Binding-site contacts:
Ligand atom O33 contacts residue GLU165 of chain 1.A at 3.6 Å.
Ligand atom C5 contacts residue ALA190 of chain 1.A at 3.6 Å (hydrophobic).
Ligand atom C7 contacts residue GLU165 of chain 1.A at 3.6 Å.
Ligand atom O2 contacts residue GLN188 of chain 1.A at 3.0 Å (h-bond).
Ligand atom C29 contacts residue ASN141 of chain 1.A at 3.4 Å.
Ligand atom C26 contacts residue CYS144 of chain 1.A at 3.3 Å (hydrophobic).
Ligand atom O33 contacts residue HIS162 of chain 1.A at 2.6 Å (h-bond).
Ligand atom O37 contacts residue HIS40 of chain 1.A at 2.5 Å (h-bond).
Ligand atom N23 contacts residue CYS144 of chain 1.A at 3.0 Å (h-bond).
Ligand atom C4 contacts residue ALA190 of chain 1.A at 3.4 Å (hydrophobic).
Ligand atom O35 contacts residue SER143 of chain 1.A at 3.5 Å (h-bond).
Ligand atom C11 contacts residue THR189 of chain 1.A at 3.5 Å.
Ligand atom O35 contacts residue GLY142 of chain 1.A at 3.4 Å (h-bond).
Ligand atom C32 contacts residue GLU165 of chain 1.A at 3.5 Å.
Ligand atom O33 contacts residue PHE139 of chain 1.A at 3.5 Å.
Ligand atom C1 contacts residue GLN188 of chain 1.A at 3.1 Å.
Ligand atom N23 contacts residue HIS163 of chain 1.A at 3.1 Å (h-bond).
Ligand atom C36 contacts residue CYS144 of chain 1.A at 2.5 Å (hydrophobic).
Ligand atom O13 contacts residue MET164 of chain 1.A at 3.4 Å.
Ligand atom N14 contacts residue GLN188 of chain 1.A at 3.0 Å (h-bond).
Ligand atom C36 contacts residue HIS40 of chain 1.A at 3.4 Å.
Ligand atom C4 contacts residue THR189 of chain 1.A at 3.7 Å.
Ligand atom C32 contacts residue HIS162 of chain 1.A at 3.7 Å.
Ligand atom O13 contacts residue GLU165 of chain 1.A at 3.0 Å (salt-bridge).
Ligand atom N31 contacts residue PHE139 of chain 1.A at 3.5 Å (h-bond).
Ligand atom C12 contacts residue MET164 of chain 1.A at 3.6 Å (hydrophobic).
Ligand atom C10 contacts residue GLN188 of chain 1.A at 3.3 Å.
Ligand atom C34 contacts residue CYS144 of chain 1.A at 1.8 Å (hydrophobic).
Ligand atom C15 contacts residue HIS163 of chain 1.A at 3.4 Å.
Ligand atom C3 contacts residue ALA190 of chain 1.A at 3.6 Å (hydrophobic).
Ligand atom N8 contacts residue GLU165 of chain 1.A at 2.9 Å (salt-bridge).
Ligand atom C3 contacts residue THR189 of chain 1.A at 3.4 Å.
Ligand atom O33 contacts residue HIS171 of chain 1.A at 3.6 Å.
Ligand atom N31 contacts residue GLU165 of chain 1.A at 3.1 Å (salt-bridge).
Ligand atom C24 contacts residue CYS144 of chain 1.A at 2.9 Å (hydrophobic).
Ligand atom C17 contacts residue GLN188 of chain 1.A at 3.5 Å.
Ligand atom C6 contacts residue GLU165 of chain 1.A at 3.7 Å.
Ligand atom O37 contacts residue CYS144 of chain 1.A at 3.1 Å (h-bond).
Ligand atom O35 contacts residue CYS144 of chain 1.A at 2.9 Å (h-bond).
Ligand atom O2 contacts residue THR189 of chain 1.A at 3.2 Å (h-bond).

Sequence of chain 1.A:
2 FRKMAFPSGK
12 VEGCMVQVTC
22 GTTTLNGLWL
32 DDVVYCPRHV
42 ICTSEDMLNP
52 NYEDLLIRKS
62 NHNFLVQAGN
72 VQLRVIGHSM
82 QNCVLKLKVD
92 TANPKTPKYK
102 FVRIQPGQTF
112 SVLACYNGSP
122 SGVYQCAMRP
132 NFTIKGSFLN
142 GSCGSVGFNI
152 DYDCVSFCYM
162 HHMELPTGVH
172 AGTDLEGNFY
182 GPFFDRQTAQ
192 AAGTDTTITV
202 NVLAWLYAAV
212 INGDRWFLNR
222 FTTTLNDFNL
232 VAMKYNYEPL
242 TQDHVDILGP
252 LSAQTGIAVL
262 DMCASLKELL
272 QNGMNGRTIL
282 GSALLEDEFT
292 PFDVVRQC

This protein binds this small molecule.
Small molecule (SMILES): COc1cccc2[nH]c(C(=O)N[C@@H](CC(C)C)C(=O)N[C@@H](C[C@@H]3CCNC3=O)[C@H](O)CO)cc12